Sequence of chain 1.B:
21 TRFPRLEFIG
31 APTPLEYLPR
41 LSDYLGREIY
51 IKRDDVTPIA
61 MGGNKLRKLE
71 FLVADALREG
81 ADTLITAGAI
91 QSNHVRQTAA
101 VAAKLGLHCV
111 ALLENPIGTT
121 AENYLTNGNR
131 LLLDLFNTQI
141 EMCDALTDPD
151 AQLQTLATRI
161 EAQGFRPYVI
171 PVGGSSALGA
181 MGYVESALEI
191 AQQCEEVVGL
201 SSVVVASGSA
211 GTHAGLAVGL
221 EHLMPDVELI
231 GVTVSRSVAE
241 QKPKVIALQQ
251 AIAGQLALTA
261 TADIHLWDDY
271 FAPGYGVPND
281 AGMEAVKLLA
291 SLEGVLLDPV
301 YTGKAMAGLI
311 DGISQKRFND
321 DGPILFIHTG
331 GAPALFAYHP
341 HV

The small molecule below binds the protein below.
Small molecule (SMILES): Cc1ncc(COP(=O)(O)O)c(CNC2(C(=O)O)CC2)c1O

Binding-site contacts:
Ligand atom O8 contacts residue HIS94 of chain 1.B at 2.9 Å (h-bond).
Ligand atom O8 contacts residue SER92 of chain 1.B at 3.0 Å (h-bond).
Ligand atom O3 contacts residue ASN93 of chain 1.B at 2.9 Å (h-bond).
Ligand atom N1 contacts residue THR329 of chain 1.B at 2.7 Å (h-bond).
Ligand atom C7 contacts residue SER92 of chain 1.B at 3.1 Å.
Ligand atom P contacts residue SER209 of chain 1.B at 3.6 Å.
Ligand atom C6 contacts residue THR329 of chain 1.B at 3.0 Å.
Ligand atom C9 contacts residue TYR301 of chain 1.B at 3.2 Å (hydrophobic).
Ligand atom C10 contacts residue GLY173 of chain 1.B at 3.4 Å.
Ligand atom O7 contacts residue SER92 of chain 1.B at 2.5 Å (h-bond).
Ligand atom C8 contacts residue TYR301 of chain 1.B at 2.7 Å (hydrophobic).
Ligand atom C6 contacts residue TYR301 of chain 1.B at 3.6 Å (hydrophobic).
Ligand atom C2A contacts residue GLY330 of chain 1.B at 3.4 Å.
Ligand atom C2A contacts residue THR329 of chain 1.B at 3.5 Å.
Ligand atom P contacts residue LYS65 of chain 1.B at 3.5 Å.
Ligand atom O3P contacts residue GLY211 of chain 1.B at 3.5 Å (h-bond).
Ligand atom O4P contacts residue THR212 of chain 1.B at 3.5 Å (h-bond).
Ligand atom C5 contacts residue TYR301 of chain 1.B at 3.4 Å (hydrophobic).
Ligand atom O1P contacts residue ALA210 of chain 1.B at 3.0 Å (h-bond).
Ligand atom O8 contacts residue ASN93 of chain 1.B at 2.7 Å (h-bond).
Ligand atom N1 contacts residue TYR301 of chain 1.B at 3.3 Å.
Ligand atom O8 contacts residue TYR301 of chain 1.B at 3.6 Å.
Ligand atom C4 contacts residue TYR301 of chain 1.B at 3.5 Å (hydrophobic).
Ligand atom C7 contacts residue TYR301 of chain 1.B at 3.3 Å (hydrophobic).
Ligand atom C4A contacts residue LYS65 of chain 1.B at 3.5 Å.
Ligand atom O2P contacts residue LYS65 of chain 1.B at 3.1 Å (salt-bridge).
Ligand atom C3 contacts residue TYR301 of chain 1.B at 3.5 Å (hydrophobic).
Ligand atom O3P contacts residue LYS68 of chain 1.B at 3.5 Å (salt-bridge).
Ligand atom C2A contacts residue ASN93 of chain 1.B at 3.5 Å.
Ligand atom C4A contacts residue TYR301 of chain 1.B at 3.6 Å (hydrophobic).
Ligand atom O1P contacts residue SER209 of chain 1.B at 3.2 Å (h-bond).
Ligand atom O2P contacts residue SER209 of chain 1.B at 2.5 Å (h-bond).
Ligand atom O3P contacts residue LYS65 of chain 1.B at 3.0 Å (salt-bridge).
Ligand atom O1P contacts residue GLY208 of chain 1.B at 2.8 Å (h-bond).
Ligand atom O4P contacts residue ASN64 of chain 1.B at 3.2 Å (h-bond).
Ligand atom O3 contacts residue TYR301 of chain 1.B at 3.5 Å.
Ligand atom C2A contacts residue GLY331 of chain 1.B at 3.2 Å.
Ligand atom O3P contacts residue THR212 of chain 1.B at 2.7 Å (h-bond).
Ligand atom C2 contacts residue TYR301 of chain 1.B at 3.4 Å (hydrophobic).
Ligand atom N contacts residue TYR301 of chain 1.B at 3.4 Å (h-bond).